Binding-site contacts:
Ligand atom O6 contacts residue SER48 of chain 1.D at 4.4 Å.
Ligand atom C6 contacts residue SER49 of chain 1.D at 4.1 Å.
Ligand atom C3 contacts residue ASN47 of chain 1.D at 3.8 Å.
Ligand atom C7 contacts residue ASN47 of chain 1.D at 4.0 Å.
Ligand atom O6 contacts residue SER49 of chain 1.D at 3.1 Å.
Ligand atom C4 contacts residue ASN47 of chain 1.D at 4.3 Å.
Ligand atom C1 contacts residue ASN47 of chain 1.D at 1.4 Å.
Ligand atom C5 contacts residue ASN47 of chain 1.D at 3.7 Å.
Ligand atom C2 contacts residue ASN47 of chain 1.D at 2.5 Å.
Ligand atom O7 contacts residue ASN47 of chain 1.D at 4.5 Å.
Ligand atom N2 contacts residue ASN47 of chain 1.D at 2.9 Å (h-bond).
Ligand atom O5 contacts residue ASN47 of chain 1.D at 2.4 Å (h-bond).

Sequence of chain 1.D:
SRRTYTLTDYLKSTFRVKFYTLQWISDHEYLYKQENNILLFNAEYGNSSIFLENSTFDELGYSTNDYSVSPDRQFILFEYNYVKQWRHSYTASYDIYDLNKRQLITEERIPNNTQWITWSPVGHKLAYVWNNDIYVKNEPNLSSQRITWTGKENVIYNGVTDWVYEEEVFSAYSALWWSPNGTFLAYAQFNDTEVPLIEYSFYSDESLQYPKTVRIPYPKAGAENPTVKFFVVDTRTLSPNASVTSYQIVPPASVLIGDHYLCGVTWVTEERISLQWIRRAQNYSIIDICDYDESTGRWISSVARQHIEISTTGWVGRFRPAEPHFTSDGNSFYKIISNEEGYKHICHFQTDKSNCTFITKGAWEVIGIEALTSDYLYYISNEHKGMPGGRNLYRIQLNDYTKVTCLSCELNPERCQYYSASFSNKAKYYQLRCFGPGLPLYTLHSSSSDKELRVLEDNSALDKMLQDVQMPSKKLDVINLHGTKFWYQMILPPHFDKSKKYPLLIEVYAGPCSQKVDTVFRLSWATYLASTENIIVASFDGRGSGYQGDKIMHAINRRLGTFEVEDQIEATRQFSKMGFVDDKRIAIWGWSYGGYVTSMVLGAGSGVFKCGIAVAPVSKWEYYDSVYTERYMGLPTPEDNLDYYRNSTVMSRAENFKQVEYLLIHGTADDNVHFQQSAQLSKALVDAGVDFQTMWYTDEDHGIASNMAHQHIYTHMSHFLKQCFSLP

This protein binds this small molecule.
Small molecule (SMILES): CC(=O)N[C@@H]1[C@@H](O)[C@H](O)[C@@H](CO)O[C@H]1O